Sequence of chain 1.C:
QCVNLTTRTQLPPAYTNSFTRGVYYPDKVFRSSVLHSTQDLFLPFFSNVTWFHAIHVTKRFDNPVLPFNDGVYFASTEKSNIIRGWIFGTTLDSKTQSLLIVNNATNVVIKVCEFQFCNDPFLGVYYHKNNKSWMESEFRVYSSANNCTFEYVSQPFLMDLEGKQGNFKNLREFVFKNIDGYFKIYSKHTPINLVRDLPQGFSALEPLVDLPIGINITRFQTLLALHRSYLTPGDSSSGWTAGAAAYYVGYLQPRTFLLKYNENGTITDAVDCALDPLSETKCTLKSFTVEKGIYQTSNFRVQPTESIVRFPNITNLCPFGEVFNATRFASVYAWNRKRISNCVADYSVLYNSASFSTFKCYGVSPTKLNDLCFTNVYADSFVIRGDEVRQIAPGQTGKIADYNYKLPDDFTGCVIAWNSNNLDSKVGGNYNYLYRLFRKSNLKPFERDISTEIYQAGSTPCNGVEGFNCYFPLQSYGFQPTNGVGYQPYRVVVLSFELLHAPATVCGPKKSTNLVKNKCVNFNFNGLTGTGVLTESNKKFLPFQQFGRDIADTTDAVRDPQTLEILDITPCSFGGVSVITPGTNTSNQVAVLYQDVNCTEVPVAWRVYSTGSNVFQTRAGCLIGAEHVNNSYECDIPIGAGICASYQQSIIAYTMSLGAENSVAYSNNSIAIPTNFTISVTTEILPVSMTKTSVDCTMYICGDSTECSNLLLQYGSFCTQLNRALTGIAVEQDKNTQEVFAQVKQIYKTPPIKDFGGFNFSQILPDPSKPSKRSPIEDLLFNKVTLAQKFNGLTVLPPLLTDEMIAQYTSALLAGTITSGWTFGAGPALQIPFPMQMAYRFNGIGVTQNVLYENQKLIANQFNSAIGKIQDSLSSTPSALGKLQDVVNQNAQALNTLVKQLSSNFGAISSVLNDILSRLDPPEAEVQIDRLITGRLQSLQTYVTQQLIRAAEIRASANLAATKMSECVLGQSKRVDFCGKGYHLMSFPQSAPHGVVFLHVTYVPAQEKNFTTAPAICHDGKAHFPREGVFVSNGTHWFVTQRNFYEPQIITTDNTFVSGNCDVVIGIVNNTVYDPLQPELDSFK

This protein binds this small molecule.
Small molecule (SMILES): CC(=O)N[C@@H]1[C@@H](O)[C@H](O)[C@@H](CO)O[C@H]1O

Binding-site contacts:
Ligand atom C7 contacts residue ASN152 of chain 1.C at 3.1 Å.
Ligand atom C8 contacts residue ASN152 of chain 1.C at 4.3 Å.
Ligand atom C5 contacts residue ASN152 of chain 1.C at 3.7 Å.
Ligand atom C8 contacts residue THR154 of chain 1.C at 3.7 Å.
Ligand atom N2 contacts residue ASN152 of chain 1.C at 2.9 Å (h-bond).
Ligand atom O7 contacts residue ASN152 of chain 1.C at 3.0 Å (h-bond).
Ligand atom C2 contacts residue ASN152 of chain 1.C at 2.5 Å.
Ligand atom C6 contacts residue ASN151 of chain 1.C at 3.5 Å.
Ligand atom C5 contacts residue GLU119 of chain 1.C at 3.9 Å.
Ligand atom C3 contacts residue ASN152 of chain 1.C at 3.8 Å.
Ligand atom O5 contacts residue ASN152 of chain 1.C at 2.4 Å (h-bond).
Ligand atom O5 contacts residue ASN151 of chain 1.C at 3.6 Å (h-bond).
Ligand atom O5 contacts residue GLU119 of chain 1.C at 4.3 Å.
Ligand atom C1 contacts residue ASN152 of chain 1.C at 1.4 Å.
Ligand atom C6 contacts residue GLU119 of chain 1.C at 4.3 Å.
Ligand atom O6 contacts residue ASN151 of chain 1.C at 3.5 Å (h-bond).
Ligand atom C5 contacts residue ASN151 of chain 1.C at 3.8 Å.
Ligand atom C1 contacts residue ASN151 of chain 1.C at 4.4 Å.
Ligand atom C4 contacts residue ASN152 of chain 1.C at 4.2 Å.